Binding-site contacts:
Ligand atom N15 contacts residue MET101 of chain 1.B at 3.8 Å.
Ligand atom C11 contacts residue ASP166 of chain 1.B at 3.7 Å.
Ligand atom C17 contacts residue LYS56 of chain 1.B at 3.3 Å.
Ligand atom C06 contacts residue ILE70 of chain 1.B at 3.8 Å (hydrophobic).
Ligand atom C21 contacts residue PHE167 of chain 1.B at 3.4 Å (hydrophobic).
Ligand atom C10 contacts residue ASP166 of chain 1.B at 3.8 Å.
Ligand atom N12 contacts residue ASP166 of chain 1.B at 3.1 Å (salt-bridge).
Ligand atom C16 contacts residue ALA54 of chain 1.B at 3.7 Å (hydrophobic).
Ligand atom C14 contacts residue LYS56 of chain 1.B at 3.6 Å.
Ligand atom C22 contacts residue PHE167 of chain 1.B at 3.4 Å (hydrophobic).
Ligand atom O08 contacts residue LEU99 of chain 1.B at 3.6 Å.
Ligand atom C17 contacts residue ILE55 of chain 1.B at 3.8 Å (hydrophobic).
Ligand atom C07 contacts residue LEU99 of chain 1.B at 3.4 Å (hydrophobic).
Ligand atom O08 contacts residue LEU169 of chain 1.B at 3.2 Å.
Ligand atom C16 contacts residue 8BS1 of chain 1.F at 3.4 Å.
Ligand atom O13 contacts residue LEU88 of chain 1.B at 3.8 Å.
Ligand atom C22 contacts residue ASP166 of chain 1.B at 3.8 Å.
Ligand atom C02 contacts residue LEU99 of chain 1.B at 3.7 Å (hydrophobic).
Ligand atom C03 contacts residue LEU169 of chain 1.B at 3.7 Å (hydrophobic).
Ligand atom C17 contacts residue ALA54 of chain 1.B at 3.0 Å (hydrophobic).
Ligand atom N25 contacts residue LEU169 of chain 1.B at 3.6 Å.
Ligand atom C07 contacts residue LEU169 of chain 1.B at 3.3 Å (hydrophobic).
Ligand atom C14 contacts residue MET101 of chain 1.B at 3.4 Å (hydrophobic).
Ligand atom N15 contacts residue LYS56 of chain 1.B at 3.6 Å.
Ligand atom N12 contacts residue LYS56 of chain 1.B at 3.4 Å (salt-bridge).
Ligand atom S18 contacts residue LYS56 of chain 1.B at 3.8 Å.
Ligand atom C17 contacts residue LEU99 of chain 1.B at 3.3 Å (hydrophobic).
Ligand atom C09 contacts residue ASP166 of chain 1.B at 3.4 Å.
Ligand atom C16 contacts residue LYS56 of chain 1.B at 3.7 Å.
Ligand atom C21 contacts residue CYS86 of chain 1.B at 3.5 Å (hydrophobic).
Ligand atom N15 contacts residue 8BS1 of chain 1.F at 3.3 Å.
Ligand atom S18 contacts residue MET101 of chain 1.B at 3.4 Å.
Ligand atom S18 contacts residue LEU99 of chain 1.B at 3.5 Å (h-bond).
Ligand atom C16 contacts residue VAL37 of chain 1.B at 3.8 Å (hydrophobic).
Ligand atom C17 contacts residue MET101 of chain 1.B at 3.4 Å (hydrophobic).
Ligand atom O13 contacts residue LEU99 of chain 1.B at 3.4 Å.
Ligand atom N12 contacts residue MET101 of chain 1.B at 3.8 Å.
Ligand atom C03 contacts residue LEU99 of chain 1.B at 3.4 Å (hydrophobic).
Ligand atom C23 contacts residue ASP166 of chain 1.B at 3.6 Å.
Ligand atom O08 contacts residue LYS56 of chain 1.B at 3.0 Å (salt-bridge).

The small molecule below binds the protein below.
Small molecule (SMILES): O=C(Nc1nccs1)[C@@H](c1ccccc1)N1Cc2ccccc2C1=O

Sequence of chain 1.B:
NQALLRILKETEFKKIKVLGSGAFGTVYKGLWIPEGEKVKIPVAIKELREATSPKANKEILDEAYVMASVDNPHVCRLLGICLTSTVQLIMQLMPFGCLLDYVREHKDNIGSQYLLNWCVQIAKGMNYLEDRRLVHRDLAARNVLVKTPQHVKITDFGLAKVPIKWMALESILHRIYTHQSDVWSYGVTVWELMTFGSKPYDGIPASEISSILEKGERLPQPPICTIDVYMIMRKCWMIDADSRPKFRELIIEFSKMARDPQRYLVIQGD